Sequence of chain 3.A:
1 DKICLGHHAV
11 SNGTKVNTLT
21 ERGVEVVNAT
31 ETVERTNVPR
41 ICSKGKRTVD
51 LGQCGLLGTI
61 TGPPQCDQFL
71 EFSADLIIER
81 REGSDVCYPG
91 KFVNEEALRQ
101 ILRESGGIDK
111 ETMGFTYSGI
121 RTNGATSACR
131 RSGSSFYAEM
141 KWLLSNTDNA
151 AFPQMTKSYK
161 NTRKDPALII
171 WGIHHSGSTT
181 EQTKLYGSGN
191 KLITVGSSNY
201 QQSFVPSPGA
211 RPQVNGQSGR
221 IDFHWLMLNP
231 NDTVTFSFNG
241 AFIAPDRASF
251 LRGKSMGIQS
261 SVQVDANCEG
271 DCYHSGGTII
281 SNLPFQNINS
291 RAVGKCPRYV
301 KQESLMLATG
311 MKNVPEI

The protein below binds the small molecule below.
Small molecule (SMILES): CC(=O)N[C@@H]1[C@@H](O)[C@H](O)[C@@H](CO)O[C@H]1O

Binding-site contacts:
Ligand atom C1 contacts residue ASN231 of chain 3.A at 1.4 Å.
Ligand atom O7 contacts residue ASN231 of chain 3.A at 4.5 Å.
Ligand atom O4 contacts residue ASN231 of chain 3.A at 4.5 Å.
Ligand atom C5 contacts residue ASN231 of chain 3.A at 2.9 Å.
Ligand atom C4 contacts residue ASN231 of chain 3.A at 3.6 Å.
Ligand atom C8 contacts residue PRO230 of chain 3.A at 4.5 Å (hydrophobic).
Ligand atom C3 contacts residue ASN231 of chain 3.A at 3.0 Å.
Ligand atom O5 contacts residue ASN231 of chain 3.A at 2.4 Å (h-bond).
Ligand atom C6 contacts residue ASN231 of chain 3.A at 4.3 Å.
Ligand atom C2 contacts residue ASN231 of chain 3.A at 2.5 Å.
Ligand atom C7 contacts residue ASN231 of chain 3.A at 4.0 Å.
Ligand atom N2 contacts residue ASN231 of chain 3.A at 3.0 Å (h-bond).
Ligand atom O3 contacts residue ASN231 of chain 3.A at 4.4 Å.